Binding-site contacts:
Ligand atom C6 contacts residue ASN275 of chain 1.B at 4.3 Å.
Ligand atom O6 contacts residue ASN275 of chain 1.B at 3.8 Å.
Ligand atom C7 contacts residue ASN275 of chain 1.B at 3.5 Å.
Ligand atom C2 contacts residue ASN275 of chain 1.B at 2.5 Å.
Ligand atom C6 contacts residue LYS395 of chain 1.B at 3.7 Å.
Ligand atom N2 contacts residue ASN275 of chain 1.B at 2.9 Å (h-bond).
Ligand atom C5 contacts residue ASN275 of chain 1.B at 3.7 Å.
Ligand atom O6 contacts residue LYS395 of chain 1.B at 3.8 Å.
Ligand atom O5 contacts residue ASN275 of chain 1.B at 2.4 Å (h-bond).
Ligand atom C8 contacts residue GLU250 of chain 1.B at 4.3 Å.
Ligand atom C7 contacts residue GLU250 of chain 1.B at 4.5 Å.
Ligand atom C1 contacts residue ASN275 of chain 1.B at 1.5 Å.
Ligand atom O7 contacts residue GLU250 of chain 1.B at 3.8 Å.
Ligand atom C3 contacts residue ASN275 of chain 1.B at 3.9 Å.
Ligand atom O7 contacts residue ASN275 of chain 1.B at 3.8 Å.
Ligand atom C4 contacts residue ASN275 of chain 1.B at 4.3 Å.

Sequence of chain 1.B:
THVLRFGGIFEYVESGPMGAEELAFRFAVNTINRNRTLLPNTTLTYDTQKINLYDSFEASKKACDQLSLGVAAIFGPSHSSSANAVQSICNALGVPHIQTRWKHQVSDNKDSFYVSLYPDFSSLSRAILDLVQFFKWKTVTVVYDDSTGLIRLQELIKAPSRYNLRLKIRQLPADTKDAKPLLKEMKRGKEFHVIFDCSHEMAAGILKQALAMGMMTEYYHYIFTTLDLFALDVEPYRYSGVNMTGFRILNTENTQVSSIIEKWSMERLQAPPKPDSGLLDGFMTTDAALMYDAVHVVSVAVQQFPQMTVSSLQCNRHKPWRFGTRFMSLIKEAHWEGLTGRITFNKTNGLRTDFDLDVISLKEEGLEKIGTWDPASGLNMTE

The protein below binds the small molecule below.
Small molecule (SMILES): CC(=O)N[C@@H]1[C@@H](O)[C@H](O)[C@@H](CO)O[C@H]1O